Binding-site contacts:
Ligand atom CAM contacts residue CYS106 of chain 1.A at 3.8 Å (hydrophobic).
Ligand atom CBC contacts residue ALA55 of chain 1.A at 3.5 Å (hydrophobic).
Ligand atom NAE contacts residue CYS106 of chain 1.A at 3.6 Å.
Ligand atom CBE contacts residue LEU173 of chain 1.A at 3.8 Å (hydrophobic).
Ligand atom OAV contacts residue CYS106 of chain 1.A at 2.8 Å (h-bond).
Ligand atom OAX contacts residue GLY110 of chain 1.A at 3.6 Å.
Ligand atom C contacts residue SO41 of chain 1.F at 3.2 Å.
Ligand atom CBB contacts residue LEU173 of chain 1.A at 3.5 Å (hydrophobic).
Ligand atom NAE contacts residue ALA107 of chain 1.A at 3.8 Å.
Ligand atom CAB contacts residue SO41 of chain 1.F at 3.3 Å.
Ligand atom CAM contacts residue THR53 of chain 1.A at 3.4 Å.
Ligand atom NAW contacts residue ALA107 of chain 1.A at 3.2 Å (h-bond).
Ligand atom NAE contacts residue LEU27 of chain 1.A at 3.5 Å.
Ligand atom NAJ contacts residue ALA107 of chain 1.A at 3.3 Å (h-bond).
Ligand atom NBF contacts residue LYS57 of chain 1.A at 3.4 Å.
Ligand atom NBG contacts residue LEU173 of chain 1.A at 3.7 Å.
Ligand atom CBK contacts residue GLY28 of chain 1.A at 3.6 Å.
Ligand atom O contacts residue ARG37 of chain 1.A at 3.4 Å (salt-bridge).
Ligand atom CAG contacts residue SO41 of chain 1.F at 3.4 Å.
Ligand atom CAI contacts residue ALA108 of chain 1.A at 3.8 Å (hydrophobic).
Ligand atom OAV contacts residue THR53 of chain 1.A at 3.4 Å.
Ligand atom NBD contacts residue ALA107 of chain 1.A at 3.2 Å (h-bond).
Ligand atom CAF contacts residue CYS106 of chain 1.A at 2.8 Å (hydrophobic).
Ligand atom O contacts residue SO41 of chain 1.F at 2.9 Å (h-bond).
Ligand atom CAL contacts residue CYS106 of chain 1.A at 1.9 Å (hydrophobic).
Ligand atom CA contacts residue SO41 of chain 1.F at 3.5 Å.
Ligand atom CAC contacts residue ALA108 of chain 1.A at 3.6 Å (hydrophobic).
Ligand atom CBA contacts residue LEU173 of chain 1.A at 3.5 Å (hydrophobic).
Ligand atom CBC contacts residue GLU105 of chain 1.A at 3.4 Å.
Ligand atom OAX contacts residue ALA107 of chain 1.A at 3.5 Å (h-bond).
Ligand atom OAV contacts residue VAL54 of chain 1.A at 2.8 Å (h-bond).
Ligand atom CAK contacts residue ALA107 of chain 1.A at 3.1 Å (hydrophobic).
Ligand atom CAA contacts residue CYS106 of chain 1.A at 3.6 Å (hydrophobic).
Ligand atom NBF contacts residue ILE88 of chain 1.A at 3.7 Å.
Ligand atom CAG contacts residue ALA108 of chain 1.A at 3.5 Å (hydrophobic).
Ligand atom CAD contacts residue ALA107 of chain 1.A at 3.7 Å (hydrophobic).
Ligand atom NAW contacts residue LEU27 of chain 1.A at 3.5 Å.
Ligand atom NAJ contacts residue LEU27 of chain 1.A at 3.5 Å.
Ligand atom CAY contacts residue LEU27 of chain 1.A at 3.7 Å (hydrophobic).
Ligand atom CAD contacts residue LEU27 of chain 1.A at 3.3 Å (hydrophobic).

Sequence of chain 1.A:
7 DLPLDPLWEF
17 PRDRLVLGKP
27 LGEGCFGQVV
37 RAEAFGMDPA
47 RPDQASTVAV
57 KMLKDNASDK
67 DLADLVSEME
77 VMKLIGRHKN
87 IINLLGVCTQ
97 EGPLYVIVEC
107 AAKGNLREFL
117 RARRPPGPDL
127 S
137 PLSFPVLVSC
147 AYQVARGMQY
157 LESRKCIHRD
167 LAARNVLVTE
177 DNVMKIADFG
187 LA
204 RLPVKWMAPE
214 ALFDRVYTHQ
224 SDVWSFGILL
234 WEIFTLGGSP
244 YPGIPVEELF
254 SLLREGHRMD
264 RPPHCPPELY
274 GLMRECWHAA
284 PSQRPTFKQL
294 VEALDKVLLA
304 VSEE

The small molecule below binds the protein below.
Small molecule (SMILES): COCCNc1cc(NC(=O)N2CCCc3cc(CN4CCN(C)CC4=O)c(C=O)nc32)ncc1C#N